This small molecule binds to this protein.
Small molecule (SMILES): CC(C)(C)C[C@@H](O)CC(=O)O

Binding-site contacts:
Ligand atom C3 contacts residue TRP114 of chain 1.B at 4.3 Å (hydrophobic).
Ligand atom C5B contacts residue MET152 of chain 1.B at 3.6 Å (hydrophobic).
Ligand atom O3 contacts residue THR174 of chain 1.B at 4.4 Å.
Ligand atom O1B contacts residue GLU171 of chain 1.B at 3.1 Å (salt-bridge).
Ligand atom O3 contacts residue GLU171 of chain 1.B at 4.2 Å.
Ligand atom C5A contacts residue TRP114 of chain 1.B at 3.6 Å (hydrophobic).
Ligand atom C4 contacts residue PRO241 of chain 1.B at 4.2 Å (hydrophobic).
Ligand atom C5 contacts residue TYR86 of chain 1.B at 4.4 Å (hydrophobic).
Ligand atom C5B contacts residue TYR166 of chain 1.B at 3.6 Å (hydrophobic).
Ligand atom C5B contacts residue MET89 of chain 1.B at 4.2 Å (hydrophobic).
Ligand atom O3 contacts residue PRO241 of chain 1.B at 4.4 Å.
Ligand atom C5 contacts residue THR167 of chain 1.B at 4.4 Å.
Ligand atom C2 contacts residue FE1 of chain 1.H at 4.4 Å.
Ligand atom O1B contacts residue TRP114 of chain 1.B at 3.7 Å.
Ligand atom O1B contacts residue FE1 of chain 1.G at 3.4 Å.
Ligand atom C1 contacts residue GLU118 of chain 1.B at 3.2 Å.
Ligand atom C3 contacts residue TYR86 of chain 1.B at 4.5 Å (hydrophobic).
Ligand atom O1A contacts residue FE1 of chain 1.G at 2.2 Å.
Ligand atom C1 contacts residue GLU171 of chain 1.B at 4.1 Å.
Ligand atom C1 contacts residue FE1 of chain 1.G at 3.1 Å.
Ligand atom O3 contacts residue GLN170 of chain 1.B at 4.0 Å.
Ligand atom C5A contacts residue TYR86 of chain 1.B at 4.0 Å (hydrophobic).
Ligand atom C1 contacts residue FE1 of chain 1.H at 3.1 Å.
Ligand atom O1A contacts residue GLU80 of chain 1.B at 2.9 Å (salt-bridge).
Ligand atom O1A contacts residue FE1 of chain 1.H at 3.4 Å.
Ligand atom C2 contacts residue TYR86 of chain 1.B at 3.8 Å (hydrophobic).
Ligand atom C1 contacts residue TRP114 of chain 1.B at 4.4 Å (hydrophobic).
Ligand atom C5A contacts residue THR167 of chain 1.B at 3.9 Å.
Ligand atom O1B contacts residue FE1 of chain 1.H at 2.1 Å.
Ligand atom C2 contacts residue GLU118 of chain 1.B at 4.3 Å.
Ligand atom C4 contacts residue TYR86 of chain 1.B at 3.9 Å (hydrophobic).
Ligand atom C5C contacts residue GLN170 of chain 1.B at 3.7 Å.
Ligand atom C5B contacts residue TYR86 of chain 1.B at 3.9 Å (hydrophobic).
Ligand atom O1B contacts residue GLU118 of chain 1.B at 3.0 Å (salt-bridge).
Ligand atom C1 contacts residue GLU80 of chain 1.B at 4.1 Å.
Ligand atom C5 contacts residue TYR166 of chain 1.B at 4.2 Å (hydrophobic).
Ligand atom O1A contacts residue GLU118 of chain 1.B at 2.9 Å (salt-bridge).
Ligand atom C5B contacts residue PRO241 of chain 1.B at 4.5 Å (hydrophobic).
Ligand atom C5C contacts residue THR167 of chain 1.B at 3.8 Å.
Ligand atom C5C contacts residue TYR166 of chain 1.B at 3.5 Å (hydrophobic).

Sequence of chain 1.B:
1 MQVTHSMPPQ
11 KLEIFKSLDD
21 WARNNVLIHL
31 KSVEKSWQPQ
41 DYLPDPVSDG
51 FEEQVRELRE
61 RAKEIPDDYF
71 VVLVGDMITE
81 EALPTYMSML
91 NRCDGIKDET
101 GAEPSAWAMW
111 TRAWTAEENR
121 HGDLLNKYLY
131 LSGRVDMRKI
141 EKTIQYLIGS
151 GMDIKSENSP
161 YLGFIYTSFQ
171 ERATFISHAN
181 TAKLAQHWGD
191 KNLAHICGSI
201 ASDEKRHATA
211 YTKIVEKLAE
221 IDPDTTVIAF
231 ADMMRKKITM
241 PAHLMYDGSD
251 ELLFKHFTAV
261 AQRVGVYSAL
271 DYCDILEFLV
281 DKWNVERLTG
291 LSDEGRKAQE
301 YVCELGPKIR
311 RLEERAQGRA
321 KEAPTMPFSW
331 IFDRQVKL